Sequence of chain 3.A:
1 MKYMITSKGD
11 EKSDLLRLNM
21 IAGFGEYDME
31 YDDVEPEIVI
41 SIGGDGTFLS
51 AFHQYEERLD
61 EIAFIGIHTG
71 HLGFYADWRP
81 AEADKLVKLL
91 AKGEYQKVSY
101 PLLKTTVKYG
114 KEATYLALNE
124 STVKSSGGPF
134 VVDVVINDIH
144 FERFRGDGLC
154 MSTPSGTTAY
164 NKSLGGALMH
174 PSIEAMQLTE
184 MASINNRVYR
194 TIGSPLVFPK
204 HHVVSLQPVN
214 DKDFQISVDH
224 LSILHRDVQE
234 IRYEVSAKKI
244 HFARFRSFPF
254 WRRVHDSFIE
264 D

A protein and the small-molecule ligand that binds it are described below.
Small molecule (SMILES): CC(=O)SCCCCn1cnc2c(N)ncnc21

Binding-site contacts:
Ligand atom CAI contacts residue ASP45 of chain 2.A at 3.9 Å.
Ligand atom N3 contacts residue PHE74 of chain 2.A at 4.3 Å.
Ligand atom N3 contacts residue ALA162 of chain 2.A at 4.2 Å.
Ligand atom CAA contacts residue ILE187 of chain 3.A at 3.8 Å (hydrophobic).
Ligand atom N1 contacts residue ALA162 of chain 2.A at 3.5 Å (h-bond).
Ligand atom N6 contacts residue ASN122 of chain 2.A at 3.0 Å (h-bond).
Ligand atom N7 contacts residue ASP45 of chain 2.A at 3.9 Å.
Ligand atom CAH contacts residue ILE187 of chain 3.A at 3.7 Å (hydrophobic).
Ligand atom C6 contacts residue SER158 of chain 2.A at 4.2 Å.
Ligand atom N7 contacts residue ASN122 of chain 2.A at 2.7 Å (h-bond).
Ligand atom N3 contacts residue ASP45 of chain 2.A at 4.1 Å.
Ligand atom C6 contacts residue ASN122 of chain 2.A at 3.8 Å.
Ligand atom OAC contacts residue TYR163 of chain 2.A at 3.6 Å.
Ligand atom N7 contacts residue TYR75 of chain 2.A at 3.7 Å.
Ligand atom N9 contacts residue ASP45 of chain 2.A at 3.6 Å.
Ligand atom N3 contacts residue THR161 of chain 2.A at 4.3 Å.
Ligand atom C8 contacts residue ASP45 of chain 2.A at 3.4 Å.
Ligand atom N6 contacts residue TYR75 of chain 2.A at 3.7 Å.
Ligand atom N6 contacts residue ALA162 of chain 2.A at 4.1 Å.
Ligand atom C5 contacts residue ASP45 of chain 2.A at 3.9 Å.
Ligand atom OAC contacts residue ILE187 of chain 3.A at 4.2 Å.
Ligand atom N6 contacts residue THR161 of chain 2.A at 3.3 Å (h-bond).
Ligand atom CAN contacts residue ILE187 of chain 3.A at 4.1 Å (hydrophobic).
Ligand atom N6 contacts residue GLY159 of chain 2.A at 4.2 Å.
Ligand atom C4 contacts residue ALA162 of chain 2.A at 4.1 Å (hydrophobic).
Ligand atom C2 contacts residue ALA162 of chain 2.A at 3.8 Å (hydrophobic).
Ligand atom C6 contacts residue THR161 of chain 2.A at 3.3 Å.
Ligand atom OAC contacts residue SER166 of chain 2.A at 3.5 Å (h-bond).
Ligand atom C5 contacts residue ALA162 of chain 2.A at 3.9 Å (hydrophobic).
Ligand atom C2 contacts residue THR161 of chain 2.A at 3.3 Å.
Ligand atom N1 contacts residue THR161 of chain 2.A at 2.5 Å (h-bond).
Ligand atom C5 contacts residue ASN122 of chain 2.A at 3.6 Å.
Ligand atom C6 contacts residue PHE74 of chain 2.A at 4.2 Å (hydrophobic).
Ligand atom C2 contacts residue PHE74 of chain 2.A at 3.5 Å (hydrophobic).
Ligand atom C8 contacts residue ASN122 of chain 2.A at 3.3 Å.
Ligand atom SAM contacts residue TYR163 of chain 2.A at 4.0 Å.
Ligand atom N6 contacts residue SER158 of chain 2.A at 3.1 Å (h-bond).
Ligand atom N1 contacts residue PHE74 of chain 2.A at 3.5 Å.
Ligand atom C6 contacts residue ALA162 of chain 2.A at 3.7 Å (hydrophobic).
Ligand atom C4 contacts residue ASP45 of chain 2.A at 3.7 Å.

Sequence of chain 2.A:
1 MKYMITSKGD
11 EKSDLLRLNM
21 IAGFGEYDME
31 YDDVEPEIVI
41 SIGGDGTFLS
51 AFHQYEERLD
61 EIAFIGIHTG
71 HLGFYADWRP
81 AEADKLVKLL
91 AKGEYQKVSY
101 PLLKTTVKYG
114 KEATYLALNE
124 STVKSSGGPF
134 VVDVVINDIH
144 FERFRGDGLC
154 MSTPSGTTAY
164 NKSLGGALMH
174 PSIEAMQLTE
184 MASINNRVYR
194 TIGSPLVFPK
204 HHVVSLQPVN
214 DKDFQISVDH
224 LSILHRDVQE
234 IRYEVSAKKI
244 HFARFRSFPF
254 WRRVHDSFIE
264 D